The small molecule below binds the protein below.
Small molecule (SMILES): Cc1cc(CCCOc2c(C)cc(-c3noc(C(F)(F)F)n3)cc2C)on1

Sequence of chain 47.B:
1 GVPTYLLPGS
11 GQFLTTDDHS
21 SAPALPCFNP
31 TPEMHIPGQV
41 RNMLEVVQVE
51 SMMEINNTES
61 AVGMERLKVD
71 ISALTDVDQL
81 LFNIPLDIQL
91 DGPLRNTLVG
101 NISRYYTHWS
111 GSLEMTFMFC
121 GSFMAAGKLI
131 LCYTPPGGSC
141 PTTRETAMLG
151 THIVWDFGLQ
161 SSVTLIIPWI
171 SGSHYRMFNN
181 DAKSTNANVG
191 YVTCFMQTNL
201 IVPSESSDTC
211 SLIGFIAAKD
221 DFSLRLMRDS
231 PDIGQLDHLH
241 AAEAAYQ

Sequence of chain 48.B:
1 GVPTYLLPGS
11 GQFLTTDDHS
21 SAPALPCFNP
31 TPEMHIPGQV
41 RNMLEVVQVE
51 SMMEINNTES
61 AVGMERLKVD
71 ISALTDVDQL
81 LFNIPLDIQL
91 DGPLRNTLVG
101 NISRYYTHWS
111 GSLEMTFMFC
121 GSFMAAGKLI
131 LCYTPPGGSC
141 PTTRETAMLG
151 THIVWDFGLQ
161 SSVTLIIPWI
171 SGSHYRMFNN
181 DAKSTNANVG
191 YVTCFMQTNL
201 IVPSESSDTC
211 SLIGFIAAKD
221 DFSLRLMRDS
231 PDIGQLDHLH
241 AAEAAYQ

Binding-site contacts:
Ligand atom F1 contacts residue ALA145 of chain 47.A at 3.0 Å.
Ligand atom CM4 contacts residue ALA169 of chain 47.A at 3.5 Å (hydrophobic).
Ligand atom F3 contacts residue LEU14 of chain 48.B at 3.9 Å.
Ligand atom O1A contacts residue ILE182 of chain 47.A at 3.9 Å.
Ligand atom CM2 contacts residue ILE119 of chain 47.A at 3.5 Å (hydrophobic).
Ligand atom F1 contacts residue SER170 of chain 47.A at 3.7 Å.
Ligand atom F2 contacts residue SER170 of chain 47.A at 3.5 Å.
Ligand atom C3A contacts residue ILE182 of chain 47.A at 3.2 Å (hydrophobic).
Ligand atom C2A contacts residue ILE182 of chain 47.A at 3.6 Å (hydrophobic).
Ligand atom C4 contacts residue PHE115 of chain 47.A at 3.3 Å (hydrophobic).
Ligand atom CM6 contacts residue ILE184 of chain 47.A at 3.5 Å (hydrophobic).
Ligand atom N1A contacts residue LEU220 of chain 47.A at 3.0 Å.
Ligand atom N3A contacts residue ILE184 of chain 47.A at 3.9 Å.
Ligand atom N3A contacts residue ILE182 of chain 47.A at 3.0 Å.
Ligand atom O1 contacts residue ILE217 of chain 47.A at 3.2 Å.
Ligand atom O1A contacts residue ALA145 of chain 47.A at 3.8 Å.
Ligand atom CM4 contacts residue ILE182 of chain 47.A at 3.6 Å (hydrophobic).
Ligand atom C6B contacts residue ILE95 of chain 47.A at 3.6 Å (hydrophobic).
Ligand atom C1B contacts residue ILE95 of chain 47.A at 3.5 Å (hydrophobic).
Ligand atom F3 contacts residue ILE182 of chain 47.A at 3.2 Å.
Ligand atom F1 contacts residue VAL171 of chain 47.A at 3.0 Å.
Ligand atom C6B contacts residue ILE184 of chain 47.A at 3.7 Å (hydrophobic).
Ligand atom O1A contacts residue LEU220 of chain 47.A at 3.4 Å.
Ligand atom F2 contacts residue PHE147 of chain 47.A at 3.2 Å.
Ligand atom C3B contacts residue ILE119 of chain 47.A at 3.5 Å (hydrophobic).
Ligand atom CM3 contacts residue THR97 of chain 47.A at 3.9 Å.
Ligand atom F2 contacts residue ALA169 of chain 47.A at 2.2 Å.
Ligand atom F2 contacts residue MET146 of chain 47.A at 3.7 Å.
Ligand atom F2 contacts residue ALA145 of chain 47.A at 3.0 Å.
Ligand atom CM4 contacts residue ALA145 of chain 47.A at 3.5 Å (hydrophobic).
Ligand atom F3 contacts residue ALA169 of chain 47.A at 3.7 Å.
Ligand atom CM2 contacts residue TRP93 of chain 47.A at 3.9 Å (hydrophobic).
Ligand atom C2A contacts residue LEU220 of chain 47.A at 3.8 Å (hydrophobic).
Ligand atom O1B contacts residue ILE95 of chain 47.A at 3.0 Å.
Ligand atom CM6 contacts residue ILE217 of chain 47.A at 3.4 Å (hydrophobic).
Ligand atom CM6 contacts residue MET187 of chain 47.A at 3.8 Å (hydrophobic).
Ligand atom C5B contacts residue ILE184 of chain 47.A at 3.4 Å (hydrophobic).
Ligand atom N3A contacts residue PHE147 of chain 47.A at 3.6 Å.
Ligand atom C2B contacts residue ILE119 of chain 47.A at 3.5 Å (hydrophobic).
Ligand atom F3 contacts residue ALA24 of chain 47.B at 3.9 Å.

Sequence of chain 47.A:
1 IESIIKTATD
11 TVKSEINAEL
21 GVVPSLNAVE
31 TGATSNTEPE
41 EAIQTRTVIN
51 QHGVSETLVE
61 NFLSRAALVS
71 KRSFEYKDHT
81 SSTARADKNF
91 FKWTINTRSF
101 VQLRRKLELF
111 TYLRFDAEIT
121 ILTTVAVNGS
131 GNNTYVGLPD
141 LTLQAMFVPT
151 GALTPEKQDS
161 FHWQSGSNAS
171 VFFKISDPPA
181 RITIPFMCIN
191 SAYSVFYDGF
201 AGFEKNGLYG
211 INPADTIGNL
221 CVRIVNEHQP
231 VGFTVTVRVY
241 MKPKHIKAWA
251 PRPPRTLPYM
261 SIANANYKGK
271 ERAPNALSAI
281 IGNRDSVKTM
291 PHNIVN